Sequence of chain 1.A:
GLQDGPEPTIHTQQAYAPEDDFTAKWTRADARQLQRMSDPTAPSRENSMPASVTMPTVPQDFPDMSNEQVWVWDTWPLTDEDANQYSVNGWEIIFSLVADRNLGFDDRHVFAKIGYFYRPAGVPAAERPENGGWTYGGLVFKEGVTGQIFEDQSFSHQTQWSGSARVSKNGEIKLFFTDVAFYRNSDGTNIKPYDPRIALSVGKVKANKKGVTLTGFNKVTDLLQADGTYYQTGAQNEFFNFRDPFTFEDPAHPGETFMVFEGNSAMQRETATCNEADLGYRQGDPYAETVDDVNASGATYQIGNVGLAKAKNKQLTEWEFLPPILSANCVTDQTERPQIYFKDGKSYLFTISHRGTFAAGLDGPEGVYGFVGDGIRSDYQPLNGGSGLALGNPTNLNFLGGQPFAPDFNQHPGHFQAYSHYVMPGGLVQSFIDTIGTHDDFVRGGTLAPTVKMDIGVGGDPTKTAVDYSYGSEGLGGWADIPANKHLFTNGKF

Binding-site contacts:
Ligand atom O1 contacts residue PRO20 of chain 1.A at 3.4 Å.
Ligand atom O2 contacts residue GLU21 of chain 1.A at 2.8 Å (salt-bridge).
Ligand atom O5 contacts residue GLU258 of chain 1.A at 4.4 Å.
Ligand atom C2 contacts residue GLU21 of chain 1.A at 3.8 Å.
Ligand atom O5 contacts residue GLU21 of chain 1.A at 4.2 Å.
Ligand atom O2 contacts residue LYS312 of chain 1.A at 4.4 Å.
Ligand atom C6 contacts residue GLU258 of chain 1.A at 3.2 Å.
Ligand atom O1 contacts residue ALA19 of chain 1.A at 4.0 Å.
Ligand atom O1 contacts residue HIS255 of chain 1.A at 3.5 Å (h-bond).
Ligand atom O5 contacts residue HIS255 of chain 1.A at 3.9 Å.
Ligand atom C1 contacts residue HIS255 of chain 1.A at 4.5 Å.
Ligand atom C1 contacts residue ALA19 of chain 1.A at 4.3 Å (hydrophobic).
Ligand atom O6 contacts residue GLU258 of chain 1.A at 2.5 Å (salt-bridge).
Ligand atom O1 contacts residue GLU21 of chain 1.A at 2.7 Å (salt-bridge).
Ligand atom C1 contacts residue GLU21 of chain 1.A at 3.3 Å.

This small molecule binds to this protein.
Small molecule (SMILES): OC[C@H]1O[C@](O)(CO)[C@@H](O)[C@@H]1O